Sequence of chain 1.A:
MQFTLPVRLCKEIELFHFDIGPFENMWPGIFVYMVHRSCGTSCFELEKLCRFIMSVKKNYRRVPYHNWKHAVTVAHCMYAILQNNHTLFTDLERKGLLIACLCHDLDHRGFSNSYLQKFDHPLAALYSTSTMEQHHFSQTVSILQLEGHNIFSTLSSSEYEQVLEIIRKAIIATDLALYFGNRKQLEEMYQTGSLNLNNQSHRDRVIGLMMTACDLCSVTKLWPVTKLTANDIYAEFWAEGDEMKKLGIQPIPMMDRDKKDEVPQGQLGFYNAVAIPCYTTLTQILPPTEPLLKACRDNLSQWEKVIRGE

Binding-site contacts:
Ligand atom C14 contacts residue GLY278 of chain 1.A at 3.5 Å.
Ligand atom C3 contacts residue PHE282 of chain 1.A at 3.7 Å (hydrophobic).
Ligand atom C12 contacts residue MET266 of chain 1.A at 3.6 Å (hydrophobic).
Ligand atom C28 contacts residue MET266 of chain 1.A at 3.6 Å (hydrophobic).
Ligand atom O7 contacts residue PHE282 of chain 1.A at 3.7 Å.
Ligand atom CL contacts residue LEU228 of chain 1.A at 3.8 Å.
Ligand atom C1 contacts residue ILE245 of chain 1.A at 3.5 Å (hydrophobic).
Ligand atom O11 contacts residue GLN279 of chain 1.A at 2.4 Å (h-bond).
Ligand atom C21 contacts residue PRO265 of chain 1.A at 3.6 Å (hydrophobic).
Ligand atom C13 contacts residue TYR246 of chain 1.A at 3.8 Å (hydrophobic).
Ligand atom N15 contacts residue MET266 of chain 1.A at 3.9 Å.
Ligand atom CL contacts residue TYR77 of chain 1.A at 3.9 Å.
Ligand atom C5 contacts residue PHE282 of chain 1.A at 3.5 Å (hydrophobic).
Ligand atom C10 contacts residue GLN279 of chain 1.A at 3.6 Å.
Ligand atom N15 contacts residue GLY278 of chain 1.A at 3.5 Å (h-bond).
Ligand atom C16 contacts residue GLY278 of chain 1.A at 3.7 Å.
Ligand atom N18 contacts residue GLN279 of chain 1.A at 3.8 Å.
Ligand atom C1 contacts residue PHE282 of chain 1.A at 3.9 Å (hydrophobic).
Ligand atom C6 contacts residue PHE282 of chain 1.A at 3.5 Å (hydrophobic).
Ligand atom C22 contacts residue GLY278 of chain 1.A at 3.5 Å.
Ligand atom C29 contacts residue PRO265 of chain 1.A at 3.0 Å (hydrophobic).
Ligand atom N18 contacts residue TYR246 of chain 1.A at 3.0 Å (h-bond).
Ligand atom C6 contacts residue ILE245 of chain 1.A at 3.5 Å (hydrophobic).
Ligand atom C9 contacts residue PHE249 of chain 1.A at 3.7 Å (hydrophobic).
Ligand atom C25 contacts residue PHE282 of chain 1.A at 3.6 Å (hydrophobic).
Ligand atom C14 contacts residue TYR246 of chain 1.A at 3.8 Å (hydrophobic).
Ligand atom O7 contacts residue PHE249 of chain 1.A at 3.8 Å.
Ligand atom CL contacts residue VAL231 of chain 1.A at 3.4 Å.
Ligand atom C24 contacts residue PHE282 of chain 1.A at 3.7 Å (hydrophobic).
Ligand atom C2 contacts residue LEU228 of chain 1.A at 3.4 Å (hydrophobic).
Ligand atom C24 contacts residue GLY278 of chain 1.A at 3.4 Å.
Ligand atom CL contacts residue ILE245 of chain 1.A at 3.7 Å.
Ligand atom C8 contacts residue MET266 of chain 1.A at 3.8 Å (hydrophobic).
Ligand atom C14 contacts residue MET266 of chain 1.A at 3.8 Å (hydrophobic).
Ligand atom CL contacts residue SER230 of chain 1.A at 3.4 Å.
Ligand atom C17 contacts residue GLY278 of chain 1.A at 3.3 Å.
Ligand atom C13 contacts residue PHE282 of chain 1.A at 3.7 Å (hydrophobic).
Ligand atom C8 contacts residue PHE249 of chain 1.A at 3.5 Å (hydrophobic).
Ligand atom C4 contacts residue PHE282 of chain 1.A at 3.5 Å (hydrophobic).
Ligand atom N18 contacts residue GLY278 of chain 1.A at 3.5 Å.

A protein and the small-molecule ligand that binds it are described below.
Small molecule (SMILES): Cc1ccc2c(c1)nc(CCc1coc3ccc(Cl)cc3c1=O)n2-c1ccccc1